A protein and the small-molecule ligand that binds it are described below.
Small molecule (SMILES): O=[N+]([O-])c1ccc(O)cc1

Sequence of chain 1.B:
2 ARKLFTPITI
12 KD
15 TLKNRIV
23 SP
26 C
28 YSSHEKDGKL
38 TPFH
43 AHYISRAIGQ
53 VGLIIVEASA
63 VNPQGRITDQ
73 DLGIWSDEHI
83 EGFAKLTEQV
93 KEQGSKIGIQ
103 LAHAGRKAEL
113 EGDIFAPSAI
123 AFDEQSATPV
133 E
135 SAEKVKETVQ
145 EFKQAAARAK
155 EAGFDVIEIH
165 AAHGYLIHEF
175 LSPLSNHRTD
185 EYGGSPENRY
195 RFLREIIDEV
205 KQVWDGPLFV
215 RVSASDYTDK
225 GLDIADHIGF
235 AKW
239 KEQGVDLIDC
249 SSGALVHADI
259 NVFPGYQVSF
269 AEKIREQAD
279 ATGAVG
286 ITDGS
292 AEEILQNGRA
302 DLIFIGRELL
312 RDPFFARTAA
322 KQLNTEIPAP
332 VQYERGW

Binding-site contacts:
Ligand atom C2 contacts residue CYS26 of chain 1.B at 3.8 Å (hydrophobic).
Ligand atom C5 contacts residue TYR169 of chain 1.B at 4.2 Å (hydrophobic).
Ligand atom C2 contacts residue TYR28 of chain 1.B at 3.6 Å (hydrophobic).
Ligand atom C1 contacts residue TYR169 of chain 1.B at 4.1 Å (hydrophobic).
Ligand atom C2 contacts residue TYR169 of chain 1.B at 3.7 Å (hydrophobic).
Ligand atom O3 contacts residue FMN1 of chain 1.G at 4.0 Å.
Ligand atom C3 contacts residue TYR169 of chain 1.B at 3.5 Å (hydrophobic).
Ligand atom N1 contacts residue TYR28 of chain 1.B at 2.8 Å (h-bond).
Ligand atom C4 contacts residue HIS164 of chain 1.B at 3.9 Å.
Ligand atom N1 contacts residue FMN1 of chain 1.G at 3.8 Å.
Ligand atom O3 contacts residue ARG336 of chain 1.A at 3.0 Å (salt-bridge).
Ligand atom C4 contacts residue FMN1 of chain 1.G at 3.4 Å.
Ligand atom OH contacts residue HIS167 of chain 1.B at 2.5 Å (h-bond).
Ligand atom C6 contacts residue TYR169 of chain 1.B at 4.4 Å (hydrophobic).
Ligand atom C2 contacts residue FMN1 of chain 1.G at 3.4 Å.
Ligand atom OH contacts residue FMN1 of chain 1.G at 3.0 Å.
Ligand atom O2 contacts residue TYR28 of chain 1.B at 1.6 Å (h-bond).
Ligand atom C3 contacts residue CYS26 of chain 1.B at 4.2 Å (hydrophobic).
Ligand atom C4 contacts residue TYR169 of chain 1.B at 3.6 Å (hydrophobic).
Ligand atom C2 contacts residue ILE69 of chain 1.B at 3.8 Å (hydrophobic).
Ligand atom C4 contacts residue HIS167 of chain 1.B at 3.3 Å.
Ligand atom C3 contacts residue ILE69 of chain 1.B at 3.7 Å (hydrophobic).
Ligand atom O2 contacts residue CYS26 of chain 1.B at 4.1 Å.
Ligand atom N1 contacts residue ARG336 of chain 1.A at 4.2 Å.
Ligand atom OH contacts residue TYR169 of chain 1.B at 3.3 Å.
Ligand atom C3 contacts residue FMN1 of chain 1.G at 3.2 Å.
Ligand atom C1 contacts residue FMN1 of chain 1.G at 3.5 Å.
Ligand atom OH contacts residue HIS164 of chain 1.B at 2.6 Å (h-bond).
Ligand atom C6 contacts residue FMN1 of chain 1.G at 3.6 Å.
Ligand atom C5 contacts residue HIS167 of chain 1.B at 3.2 Å.
Ligand atom C1 contacts residue TYR28 of chain 1.B at 3.7 Å (hydrophobic).
Ligand atom O3 contacts residue TYR28 of chain 1.B at 3.7 Å.
Ligand atom C3 contacts residue HIS164 of chain 1.B at 4.3 Å.
Ligand atom C5 contacts residue FMN1 of chain 1.G at 3.3 Å.
Ligand atom O2 contacts residue FMN1 of chain 1.G at 4.0 Å.

Sequence of chain 1.A:
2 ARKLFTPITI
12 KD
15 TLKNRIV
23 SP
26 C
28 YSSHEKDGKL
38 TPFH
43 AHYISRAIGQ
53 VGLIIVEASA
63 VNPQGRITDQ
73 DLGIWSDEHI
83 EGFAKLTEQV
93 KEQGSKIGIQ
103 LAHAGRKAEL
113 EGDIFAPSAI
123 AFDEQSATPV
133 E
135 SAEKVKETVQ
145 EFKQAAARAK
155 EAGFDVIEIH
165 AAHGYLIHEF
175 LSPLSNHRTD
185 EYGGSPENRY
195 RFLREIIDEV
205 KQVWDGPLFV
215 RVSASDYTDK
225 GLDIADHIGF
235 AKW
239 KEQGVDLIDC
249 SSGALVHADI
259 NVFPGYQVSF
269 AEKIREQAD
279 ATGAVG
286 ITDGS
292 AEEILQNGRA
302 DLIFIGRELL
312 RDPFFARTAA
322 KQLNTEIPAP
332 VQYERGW